A protein and the small-molecule ligand that binds it are described below.
Small molecule (SMILES): CCCCCCCCCCO[C@@H]1O[C@H](CO)[C@@H](O[C@H]2O[C@H](CO)[C@@H](O)[C@H](O)[C@H]2O)[C@H](O)[C@H]1O

Sequence of chain 1.N:
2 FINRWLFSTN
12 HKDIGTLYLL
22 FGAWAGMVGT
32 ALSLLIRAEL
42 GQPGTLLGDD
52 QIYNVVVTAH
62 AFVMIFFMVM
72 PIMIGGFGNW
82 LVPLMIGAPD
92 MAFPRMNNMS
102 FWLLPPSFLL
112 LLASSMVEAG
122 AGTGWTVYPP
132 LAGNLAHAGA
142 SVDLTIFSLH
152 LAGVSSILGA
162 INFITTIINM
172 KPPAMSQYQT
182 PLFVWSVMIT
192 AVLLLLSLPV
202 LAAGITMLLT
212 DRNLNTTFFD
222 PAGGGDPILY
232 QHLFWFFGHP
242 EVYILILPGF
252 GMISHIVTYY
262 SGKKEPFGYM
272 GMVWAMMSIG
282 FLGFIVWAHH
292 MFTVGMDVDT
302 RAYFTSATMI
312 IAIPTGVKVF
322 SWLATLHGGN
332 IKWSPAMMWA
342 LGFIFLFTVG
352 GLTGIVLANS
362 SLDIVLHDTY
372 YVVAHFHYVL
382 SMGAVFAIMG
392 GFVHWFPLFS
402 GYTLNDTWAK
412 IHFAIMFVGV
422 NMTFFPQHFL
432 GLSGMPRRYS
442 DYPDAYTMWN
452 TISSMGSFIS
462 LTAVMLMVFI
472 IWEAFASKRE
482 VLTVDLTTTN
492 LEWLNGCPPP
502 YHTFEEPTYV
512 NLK

Sequence of chain 1.Z:
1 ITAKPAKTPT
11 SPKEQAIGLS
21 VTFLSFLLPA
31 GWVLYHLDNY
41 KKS

Sequence of chain 1.Q:
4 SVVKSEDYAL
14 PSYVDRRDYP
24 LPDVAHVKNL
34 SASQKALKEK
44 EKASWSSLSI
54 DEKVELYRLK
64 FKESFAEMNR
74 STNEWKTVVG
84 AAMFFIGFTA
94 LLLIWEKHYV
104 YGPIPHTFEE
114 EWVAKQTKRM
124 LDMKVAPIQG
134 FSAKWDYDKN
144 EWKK

Binding-site contacts:
Ligand atom C28 contacts residue TRP98 of chain 1.Q at 3.8 Å (hydrophobic).
Ligand atom O49 contacts residue LEU28 of chain 1.Z at 3.0 Å (h-bond).
Ligand atom O61 contacts residue TRP98 of chain 1.Q at 3.1 Å (h-bond).
Ligand atom C1 contacts residue LEU28 of chain 1.Z at 3.9 Å (hydrophobic).
Ligand atom O55 contacts residue TRP32 of chain 1.Z at 3.3 Å.
Ligand atom C43 contacts residue PHE37 of chain 1.Y at 3.4 Å (hydrophobic).
Ligand atom C18 contacts residue LEU28 of chain 1.Z at 3.9 Å (hydrophobic).
Ligand atom C5 contacts residue TYR35 of chain 1.Z at 4.0 Å (hydrophobic).
Ligand atom C1 contacts residue GLY31 of chain 1.Z at 4.0 Å.
Ligand atom O61 contacts residue TYR102 of chain 1.Q at 3.8 Å.
Ligand atom C57 contacts residue TYR35 of chain 1.Z at 4.1 Å (hydrophobic).
Ligand atom O49 contacts residue TRP32 of chain 1.Z at 3.7 Å.
Ligand atom C34 contacts residue LEU34 of chain 1.Z at 4.0 Å (hydrophobic).
Ligand atom O1 contacts residue TYR35 of chain 1.Z at 3.0 Å.
Ligand atom O6 contacts residue TYR35 of chain 1.Z at 3.4 Å (h-bond).
Ligand atom O16 contacts residue TRP98 of chain 1.Q at 4.0 Å.
Ligand atom C40 contacts residue LEU34 of chain 1.Z at 4.0 Å (hydrophobic).
Ligand atom O5 contacts residue TRP98 of chain 1.Q at 3.2 Å.
Ligand atom O3 contacts residue HIS36 of chain 1.Z at 3.5 Å.
Ligand atom C34 contacts residue GLY31 of chain 1.Z at 3.9 Å.
Ligand atom C28 contacts residue LEU95 of chain 1.Q at 4.1 Å (hydrophobic).
Ligand atom O16 contacts residue LEU28 of chain 1.Z at 4.1 Å.
Ligand atom O16 contacts residue GLY31 of chain 1.Z at 4.0 Å.
Ligand atom C1 contacts residue TRP32 of chain 1.Z at 3.7 Å (hydrophobic).
Ligand atom C40 contacts residue PHE459 of chain 1.N at 3.6 Å (hydrophobic).
Ligand atom C22 contacts residue TRP98 of chain 1.Q at 3.5 Å (hydrophobic).
Ligand atom O16 contacts residue LEU27 of chain 1.Z at 4.1 Å.
Ligand atom C25 contacts residue LEU95 of chain 1.Q at 3.6 Å (hydrophobic).
Ligand atom C11 contacts residue TYR35 of chain 1.Z at 3.4 Å (hydrophobic).
Ligand atom C57 contacts residue TRP98 of chain 1.Q at 3.6 Å (hydrophobic).
Ligand atom O6 contacts residue TYR102 of chain 1.Q at 4.1 Å.
Ligand atom C10 contacts residue TYR35 of chain 1.Z at 3.6 Å (hydrophobic).
Ligand atom C37 contacts residue LEU27 of chain 1.Z at 3.9 Å (hydrophobic).
Ligand atom C34 contacts residue LEU27 of chain 1.Z at 4.1 Å (hydrophobic).
Ligand atom C31 contacts residue LEU27 of chain 1.Z at 3.3 Å (hydrophobic).
Ligand atom C31 contacts residue GLY31 of chain 1.Z at 3.9 Å.
Ligand atom C19 contacts residue LEU27 of chain 1.Z at 3.6 Å (hydrophobic).
Ligand atom C9 contacts residue TYR35 of chain 1.Z at 3.9 Å (hydrophobic).
Ligand atom C25 contacts residue TRP98 of chain 1.Q at 4.1 Å (hydrophobic).
Ligand atom C43 contacts residue LEU34 of chain 1.Z at 4.1 Å (hydrophobic).

Sequence of chain 1.Y:
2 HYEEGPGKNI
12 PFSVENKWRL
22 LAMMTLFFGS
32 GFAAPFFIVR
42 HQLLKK